Binding-site contacts:
Ligand atom C15 contacts residue ALA333 of chain 1.B at 3.6 Å (hydrophobic).
Ligand atom C06 contacts residue ARG50 of chain 1.B at 3.8 Å.
Ligand atom C08 contacts residue PHE45 of chain 1.B at 3.8 Å (hydrophobic).
Ligand atom C12 contacts residue GLN76 of chain 1.B at 3.5 Å.
Ligand atom O01 contacts residue MET357 of chain 1.B at 3.8 Å.
Ligand atom C09 contacts residue ARG50 of chain 1.B at 3.1 Å.
Ligand atom C09 contacts residue ALA47 of chain 1.B at 3.8 Å (hydrophobic).
Ligand atom O13 contacts residue SER75 of chain 1.B at 3.6 Å.
Ligand atom C02 contacts residue TYR54 of chain 1.B at 3.6 Å (hydrophobic).
Ligand atom C10 contacts residue ARG50 of chain 1.B at 3.4 Å.
Ligand atom O14 contacts residue SER75 of chain 1.B at 3.3 Å.
Ligand atom C18 contacts residue ALA77 of chain 1.B at 3.7 Å (hydrophobic).
Ligand atom O14 contacts residue GLN76 of chain 1.B at 3.3 Å (h-bond).
Ligand atom C20 contacts residue PRO332 of chain 1.B at 3.7 Å (hydrophobic).
Ligand atom C07 contacts residue TYR54 of chain 1.B at 3.2 Å (hydrophobic).
Ligand atom O14 contacts residue ALA77 of chain 1.B at 2.7 Å (h-bond).
Ligand atom C17 contacts residue ALA333 of chain 1.B at 3.9 Å (hydrophobic).
Ligand atom C20 contacts residue ALA333 of chain 1.B at 3.1 Å (hydrophobic).
Ligand atom O13 contacts residue ARG50 of chain 1.B at 2.5 Å (salt-bridge).
Ligand atom C07 contacts residue ARG50 of chain 1.B at 3.6 Å.
Ligand atom C12 contacts residue ARG50 of chain 1.B at 3.7 Å.
Ligand atom C04 contacts residue TYR54 of chain 1.B at 3.4 Å (hydrophobic).
Ligand atom C07 contacts residue LEU23 of chain 1.B at 3.7 Å (hydrophobic).
Ligand atom C21 contacts residue ALA331 of chain 1.B at 3.4 Å (hydrophobic).
Ligand atom C12 contacts residue ALA77 of chain 1.B at 3.8 Å (hydrophobic).
Ligand atom C21 contacts residue PRO332 of chain 1.B at 3.6 Å (hydrophobic).
Ligand atom C11 contacts residue LEU23 of chain 1.B at 3.9 Å (hydrophobic).
Ligand atom O01 contacts residue LEU32 of chain 1.B at 3.4 Å.
Ligand atom C11 contacts residue ARG50 of chain 1.B at 3.7 Å.
Ligand atom C12 contacts residue SER75 of chain 1.B at 3.5 Å.
Ligand atom C05 contacts residue LEU23 of chain 1.B at 3.5 Å (hydrophobic).
Ligand atom C06 contacts residue LEU23 of chain 1.B at 3.4 Å (hydrophobic).
Ligand atom C08 contacts residue ARG50 of chain 1.B at 3.3 Å.
Ligand atom C05 contacts residue TYR54 of chain 1.B at 3.4 Å (hydrophobic).
Ligand atom C02 contacts residue MET357 of chain 1.B at 3.9 Å (hydrophobic).
Ligand atom O01 contacts residue TYR54 of chain 1.B at 2.6 Å (h-bond).
Ligand atom C06 contacts residue TYR54 of chain 1.B at 3.8 Å (hydrophobic).
Ligand atom N19 contacts residue ALA333 of chain 1.B at 3.8 Å.
Ligand atom C21 contacts residue ALA333 of chain 1.B at 3.3 Å (hydrophobic).
Ligand atom O13 contacts residue GLN76 of chain 1.B at 3.0 Å (h-bond).

Sequence of chain 1.B:
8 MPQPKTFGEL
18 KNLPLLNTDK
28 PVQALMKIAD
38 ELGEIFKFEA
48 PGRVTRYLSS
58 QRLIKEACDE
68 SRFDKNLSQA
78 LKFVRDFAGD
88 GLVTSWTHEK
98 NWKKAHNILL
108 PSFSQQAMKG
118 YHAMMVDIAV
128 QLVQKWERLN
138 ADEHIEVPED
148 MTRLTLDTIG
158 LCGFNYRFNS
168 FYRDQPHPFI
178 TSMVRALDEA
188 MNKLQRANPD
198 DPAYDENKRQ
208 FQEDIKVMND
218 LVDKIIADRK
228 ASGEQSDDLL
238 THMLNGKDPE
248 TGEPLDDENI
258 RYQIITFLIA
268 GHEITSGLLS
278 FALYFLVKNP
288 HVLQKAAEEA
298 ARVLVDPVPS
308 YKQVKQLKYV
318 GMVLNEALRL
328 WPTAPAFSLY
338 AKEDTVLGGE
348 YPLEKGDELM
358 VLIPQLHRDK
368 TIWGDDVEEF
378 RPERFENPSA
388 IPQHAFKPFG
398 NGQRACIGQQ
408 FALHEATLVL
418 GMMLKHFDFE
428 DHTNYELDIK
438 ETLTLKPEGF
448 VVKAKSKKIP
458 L

The small molecule below binds the protein below.
Small molecule (SMILES): O=C(CCCCn1ccnc1)N[C@@H](Cc1ccccc1)C(=O)O